Binding-site contacts:
Ligand atom C2 contacts residue ASN1310 of chain 1.A at 2.5 Å.
Ligand atom C7 contacts residue ASP1308 of chain 1.A at 4.1 Å.
Ligand atom C3 contacts residue ASN1310 of chain 1.A at 3.8 Å.
Ligand atom C8 contacts residue ASN1310 of chain 1.A at 4.2 Å.
Ligand atom C1 contacts residue ASN1310 of chain 1.A at 1.4 Å.
Ligand atom C6 contacts residue GLN1319 of chain 1.C at 4.4 Å.
Ligand atom O7 contacts residue ASP1308 of chain 1.A at 3.8 Å.
Ligand atom N2 contacts residue ASP1308 of chain 1.A at 4.5 Å.
Ligand atom C4 contacts residue ASN1310 of chain 1.A at 4.3 Å.
Ligand atom N2 contacts residue ASN1310 of chain 1.A at 2.9 Å (h-bond).
Ligand atom C7 contacts residue ASN1310 of chain 1.A at 3.7 Å.
Ligand atom O5 contacts residue ASN1310 of chain 1.A at 2.4 Å (h-bond).
Ligand atom C5 contacts residue ASN1310 of chain 1.A at 3.7 Å.

Sequence of chain 1.C:
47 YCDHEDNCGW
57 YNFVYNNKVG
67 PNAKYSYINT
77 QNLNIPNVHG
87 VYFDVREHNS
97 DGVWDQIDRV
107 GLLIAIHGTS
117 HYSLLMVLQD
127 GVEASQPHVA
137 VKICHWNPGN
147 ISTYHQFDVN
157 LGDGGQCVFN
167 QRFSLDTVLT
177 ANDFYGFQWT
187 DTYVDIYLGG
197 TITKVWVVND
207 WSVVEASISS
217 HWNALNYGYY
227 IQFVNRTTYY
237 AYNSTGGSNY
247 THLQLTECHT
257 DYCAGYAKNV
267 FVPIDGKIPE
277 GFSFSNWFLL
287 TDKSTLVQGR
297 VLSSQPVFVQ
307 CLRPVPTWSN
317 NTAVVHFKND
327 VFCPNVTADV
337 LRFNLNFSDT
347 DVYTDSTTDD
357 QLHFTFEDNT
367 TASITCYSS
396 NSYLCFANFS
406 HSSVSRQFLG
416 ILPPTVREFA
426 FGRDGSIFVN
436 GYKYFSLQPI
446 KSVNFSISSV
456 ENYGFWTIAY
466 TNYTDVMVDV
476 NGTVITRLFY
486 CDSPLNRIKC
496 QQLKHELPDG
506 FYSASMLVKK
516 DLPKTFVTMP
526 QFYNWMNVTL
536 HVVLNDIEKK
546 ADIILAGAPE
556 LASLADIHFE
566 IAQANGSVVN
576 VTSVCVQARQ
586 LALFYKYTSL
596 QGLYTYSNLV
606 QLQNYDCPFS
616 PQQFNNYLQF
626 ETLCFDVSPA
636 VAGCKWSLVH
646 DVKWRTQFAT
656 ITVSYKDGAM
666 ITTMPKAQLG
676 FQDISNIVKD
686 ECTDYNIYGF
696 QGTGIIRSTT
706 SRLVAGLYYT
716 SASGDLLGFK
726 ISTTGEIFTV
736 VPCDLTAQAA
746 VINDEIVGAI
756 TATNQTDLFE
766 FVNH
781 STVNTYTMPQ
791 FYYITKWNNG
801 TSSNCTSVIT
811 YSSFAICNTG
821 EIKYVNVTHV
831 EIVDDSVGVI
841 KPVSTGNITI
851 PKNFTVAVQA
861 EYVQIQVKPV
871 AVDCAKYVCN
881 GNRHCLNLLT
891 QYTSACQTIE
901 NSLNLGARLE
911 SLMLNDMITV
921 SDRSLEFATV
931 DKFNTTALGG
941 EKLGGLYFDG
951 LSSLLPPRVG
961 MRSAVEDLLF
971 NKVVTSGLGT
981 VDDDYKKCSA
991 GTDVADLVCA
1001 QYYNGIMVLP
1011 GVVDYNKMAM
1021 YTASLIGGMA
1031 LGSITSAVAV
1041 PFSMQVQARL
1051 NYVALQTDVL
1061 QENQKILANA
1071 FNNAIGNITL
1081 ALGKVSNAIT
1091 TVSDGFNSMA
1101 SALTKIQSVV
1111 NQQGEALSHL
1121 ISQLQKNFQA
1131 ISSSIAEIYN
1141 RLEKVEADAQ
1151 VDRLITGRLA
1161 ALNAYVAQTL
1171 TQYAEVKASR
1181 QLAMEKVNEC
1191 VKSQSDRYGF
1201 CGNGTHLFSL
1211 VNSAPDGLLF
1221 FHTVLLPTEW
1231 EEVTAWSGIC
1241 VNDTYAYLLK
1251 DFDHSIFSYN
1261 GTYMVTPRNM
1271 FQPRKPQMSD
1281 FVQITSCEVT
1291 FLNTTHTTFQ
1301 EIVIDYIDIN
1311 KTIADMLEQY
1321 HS

Sequence of chain 1.A:
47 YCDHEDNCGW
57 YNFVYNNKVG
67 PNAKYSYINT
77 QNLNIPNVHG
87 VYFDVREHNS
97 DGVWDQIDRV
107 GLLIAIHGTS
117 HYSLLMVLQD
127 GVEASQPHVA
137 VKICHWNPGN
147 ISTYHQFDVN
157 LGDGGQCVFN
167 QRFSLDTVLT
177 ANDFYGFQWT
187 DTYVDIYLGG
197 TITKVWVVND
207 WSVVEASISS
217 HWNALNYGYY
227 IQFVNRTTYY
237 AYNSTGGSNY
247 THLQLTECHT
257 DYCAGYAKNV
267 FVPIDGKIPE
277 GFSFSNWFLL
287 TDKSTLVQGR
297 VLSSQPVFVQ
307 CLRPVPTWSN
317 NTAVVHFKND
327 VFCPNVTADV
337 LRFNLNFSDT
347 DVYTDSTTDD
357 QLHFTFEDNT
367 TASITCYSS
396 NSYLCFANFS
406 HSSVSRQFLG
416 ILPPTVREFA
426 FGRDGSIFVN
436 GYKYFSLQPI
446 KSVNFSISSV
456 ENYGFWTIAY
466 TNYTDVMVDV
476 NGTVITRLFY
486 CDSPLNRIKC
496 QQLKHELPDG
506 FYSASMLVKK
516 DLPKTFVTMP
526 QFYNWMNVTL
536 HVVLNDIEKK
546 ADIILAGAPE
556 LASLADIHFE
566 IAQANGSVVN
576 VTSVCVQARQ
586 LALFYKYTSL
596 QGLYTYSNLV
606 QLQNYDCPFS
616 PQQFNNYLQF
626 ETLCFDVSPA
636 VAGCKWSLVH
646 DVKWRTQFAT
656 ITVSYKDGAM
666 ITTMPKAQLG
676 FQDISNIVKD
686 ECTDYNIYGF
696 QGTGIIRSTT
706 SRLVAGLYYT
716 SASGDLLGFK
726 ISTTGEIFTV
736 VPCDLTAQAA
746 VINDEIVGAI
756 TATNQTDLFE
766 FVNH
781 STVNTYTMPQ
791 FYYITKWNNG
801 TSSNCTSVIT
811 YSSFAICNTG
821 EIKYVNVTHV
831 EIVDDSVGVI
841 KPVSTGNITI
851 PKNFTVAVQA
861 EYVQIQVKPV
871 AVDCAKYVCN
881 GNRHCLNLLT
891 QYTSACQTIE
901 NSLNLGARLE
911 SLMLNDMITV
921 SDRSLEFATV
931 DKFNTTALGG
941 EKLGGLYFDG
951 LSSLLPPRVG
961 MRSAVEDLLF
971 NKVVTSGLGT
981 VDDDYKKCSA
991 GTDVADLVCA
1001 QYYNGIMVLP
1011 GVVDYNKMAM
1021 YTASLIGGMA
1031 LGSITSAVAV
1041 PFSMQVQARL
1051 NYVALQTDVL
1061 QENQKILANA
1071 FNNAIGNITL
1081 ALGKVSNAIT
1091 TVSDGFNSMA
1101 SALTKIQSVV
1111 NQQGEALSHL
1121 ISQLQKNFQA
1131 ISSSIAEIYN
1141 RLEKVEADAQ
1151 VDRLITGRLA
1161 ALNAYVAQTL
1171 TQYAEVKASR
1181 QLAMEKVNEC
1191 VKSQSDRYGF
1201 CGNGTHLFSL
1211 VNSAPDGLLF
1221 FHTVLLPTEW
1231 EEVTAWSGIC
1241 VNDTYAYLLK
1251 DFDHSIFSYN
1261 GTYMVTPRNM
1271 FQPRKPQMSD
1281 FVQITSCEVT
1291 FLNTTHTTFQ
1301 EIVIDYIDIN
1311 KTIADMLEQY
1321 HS

This small molecule binds to this protein.
Small molecule (SMILES): CC(=O)N[C@@H]1[C@@H](O)[C@H](O)[C@@H](CO)O[C@H]1O